Sequence of chain 1.C:
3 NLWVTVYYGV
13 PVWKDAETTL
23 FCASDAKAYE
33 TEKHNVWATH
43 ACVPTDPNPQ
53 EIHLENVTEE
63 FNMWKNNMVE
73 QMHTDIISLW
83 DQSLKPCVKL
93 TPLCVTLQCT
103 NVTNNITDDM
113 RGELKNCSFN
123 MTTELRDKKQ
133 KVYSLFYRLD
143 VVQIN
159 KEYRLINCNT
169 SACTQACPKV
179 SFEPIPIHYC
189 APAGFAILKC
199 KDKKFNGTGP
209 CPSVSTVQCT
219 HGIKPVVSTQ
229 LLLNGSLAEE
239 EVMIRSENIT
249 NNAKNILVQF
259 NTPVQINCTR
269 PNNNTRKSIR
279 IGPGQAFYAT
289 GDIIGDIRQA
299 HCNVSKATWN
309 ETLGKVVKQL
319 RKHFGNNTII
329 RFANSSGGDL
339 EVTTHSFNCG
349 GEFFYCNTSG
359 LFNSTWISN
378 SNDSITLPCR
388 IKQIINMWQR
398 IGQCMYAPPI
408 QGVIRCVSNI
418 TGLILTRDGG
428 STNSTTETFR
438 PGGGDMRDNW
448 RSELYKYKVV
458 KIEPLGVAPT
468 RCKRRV

Binding-site contacts:
Ligand atom C2 contacts residue ASN122 of chain 1.C at 2.4 Å.
Ligand atom C3 contacts residue ASN122 of chain 1.C at 3.8 Å.
Ligand atom C5 contacts residue ASN122 of chain 1.C at 3.7 Å.
Ligand atom N2 contacts residue ASN122 of chain 1.C at 2.9 Å (h-bond).
Ligand atom C8 contacts residue THR98 of chain 1.C at 4.0 Å.
Ligand atom C4 contacts residue ASN122 of chain 1.C at 4.2 Å.
Ligand atom C8 contacts residue SER120 of chain 1.C at 3.3 Å.
Ligand atom C1 contacts residue ASN122 of chain 1.C at 1.4 Å.
Ligand atom O7 contacts residue ASN122 of chain 1.C at 3.5 Å (h-bond).
Ligand atom C7 contacts residue ASN122 of chain 1.C at 3.4 Å.
Ligand atom C8 contacts residue GLN100 of chain 1.C at 3.6 Å.
Ligand atom C8 contacts residue PHE121 of chain 1.C at 3.7 Å (hydrophobic).
Ligand atom O5 contacts residue ASN122 of chain 1.C at 2.4 Å (h-bond).
Ligand atom C7 contacts residue THR98 of chain 1.C at 4.5 Å.
Ligand atom O7 contacts residue THR98 of chain 1.C at 4.0 Å.
Ligand atom C8 contacts residue ASN122 of chain 1.C at 4.4 Å.

This protein binds this small molecule.
Small molecule (SMILES): CC(=O)N[C@H]1[C@H](O[C@H]2[C@H](O)[C@@H](NC(C)=O)CO[C@@H]2CO)O[C@H](CO)[C@@H](O)[C@@H]1O